Binding-site contacts:
Ligand atom C8 contacts residue GLN357 of chain 1.A at 3.8 Å.
Ligand atom O4 contacts residue GLU70 of chain 1.A at 4.2 Å.
Ligand atom C8 contacts residue PHE69 of chain 1.A at 3.8 Å (hydrophobic).
Ligand atom C6 contacts residue TYR299 of chain 1.A at 4.1 Å (hydrophobic).
Ligand atom O5 contacts residue TYR299 of chain 1.A at 4.2 Å.
Ligand atom C4 contacts residue ASN351 of chain 1.A at 4.2 Å.
Ligand atom C3 contacts residue TYR299 of chain 1.A at 3.6 Å (hydrophobic).
Ligand atom O6 contacts residue GLU70 of chain 1.A at 2.9 Å (salt-bridge).
Ligand atom C3 contacts residue GLU70 of chain 1.A at 3.9 Å.
Ligand atom C3 contacts residue ASN351 of chain 1.A at 3.8 Å.
Ligand atom O7 contacts residue TYR299 of chain 1.A at 3.7 Å.
Ligand atom C7 contacts residue TYR299 of chain 1.A at 4.0 Å (hydrophobic).
Ligand atom N2 contacts residue TYR299 of chain 1.A at 3.2 Å (h-bond).
Ligand atom C7 contacts residue GLN364 of chain 1.A at 4.2 Å.
Ligand atom C6 contacts residue GLU70 of chain 1.A at 3.4 Å.
Ligand atom C1 contacts residue TYR299 of chain 1.A at 3.5 Å (hydrophobic).
Ligand atom N2 contacts residue PHE69 of chain 1.A at 4.2 Å.
Ligand atom O7 contacts residue GLN364 of chain 1.A at 3.1 Å (h-bond).
Ligand atom O5 contacts residue ASN351 of chain 1.A at 2.4 Å (h-bond).
Ligand atom C2 contacts residue GLU70 of chain 1.A at 3.6 Å.
Ligand atom C5 contacts residue ASN351 of chain 1.A at 3.6 Å.
Ligand atom C8 contacts residue ASN351 of chain 1.A at 3.7 Å.
Ligand atom C4 contacts residue TYR299 of chain 1.A at 4.2 Å (hydrophobic).
Ligand atom C1 contacts residue ASN351 of chain 1.A at 1.5 Å.
Ligand atom C1 contacts residue GLU70 of chain 1.A at 3.7 Å.
Ligand atom C7 contacts residue ASN351 of chain 1.A at 3.6 Å.
Ligand atom C2 contacts residue TYR299 of chain 1.A at 3.8 Å (hydrophobic).
Ligand atom N2 contacts residue GLU70 of chain 1.A at 2.7 Å (salt-bridge).
Ligand atom C8 contacts residue TYR299 of chain 1.A at 4.1 Å (hydrophobic).
Ligand atom C8 contacts residue GLU70 of chain 1.A at 3.4 Å.
Ligand atom C7 contacts residue PHE69 of chain 1.A at 4.3 Å (hydrophobic).
Ligand atom N2 contacts residue ASN351 of chain 1.A at 3.0 Å (h-bond).
Ligand atom O4 contacts residue TYR299 of chain 1.A at 4.0 Å.
Ligand atom C2 contacts residue ASN351 of chain 1.A at 2.5 Å.
Ligand atom C8 contacts residue SER300 of chain 1.A at 3.9 Å.
Ligand atom O7 contacts residue ASN351 of chain 1.A at 3.7 Å.
Ligand atom C8 contacts residue VAL352 of chain 1.A at 4.1 Å (hydrophobic).
Ligand atom O3 contacts residue PHE69 of chain 1.A at 3.9 Å.
Ligand atom C5 contacts residue TYR299 of chain 1.A at 3.8 Å (hydrophobic).
Ligand atom C7 contacts residue GLU70 of chain 1.A at 3.5 Å.

Sequence of chain 1.A:
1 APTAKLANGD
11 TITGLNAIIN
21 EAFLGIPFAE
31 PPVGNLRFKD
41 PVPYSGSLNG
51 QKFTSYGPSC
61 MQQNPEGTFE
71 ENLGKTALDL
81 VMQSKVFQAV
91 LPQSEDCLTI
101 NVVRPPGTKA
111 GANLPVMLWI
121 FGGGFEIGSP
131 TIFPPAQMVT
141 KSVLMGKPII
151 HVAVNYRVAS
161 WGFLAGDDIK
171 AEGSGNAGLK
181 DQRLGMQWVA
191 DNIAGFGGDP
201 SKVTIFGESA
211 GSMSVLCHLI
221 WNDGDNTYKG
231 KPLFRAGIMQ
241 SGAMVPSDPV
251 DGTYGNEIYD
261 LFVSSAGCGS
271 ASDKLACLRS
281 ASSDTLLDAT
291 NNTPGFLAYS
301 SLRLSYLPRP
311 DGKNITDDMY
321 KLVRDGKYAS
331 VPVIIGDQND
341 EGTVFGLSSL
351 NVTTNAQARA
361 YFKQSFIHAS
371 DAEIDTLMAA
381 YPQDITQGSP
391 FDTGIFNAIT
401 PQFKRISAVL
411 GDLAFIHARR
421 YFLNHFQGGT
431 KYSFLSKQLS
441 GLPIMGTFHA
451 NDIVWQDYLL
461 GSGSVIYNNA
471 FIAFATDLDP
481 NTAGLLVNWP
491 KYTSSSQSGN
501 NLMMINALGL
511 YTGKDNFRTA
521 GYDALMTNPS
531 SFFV

The protein below binds the small molecule below.
Small molecule (SMILES): CC(=O)N[C@H]1[C@H](O[C@H]2[C@H](O)[C@@H](NC(C)=O)CO[C@@H]2CO)O[C@H](CO)[C@@H](O)[C@@H]1O